Sequence of chain 1.A:
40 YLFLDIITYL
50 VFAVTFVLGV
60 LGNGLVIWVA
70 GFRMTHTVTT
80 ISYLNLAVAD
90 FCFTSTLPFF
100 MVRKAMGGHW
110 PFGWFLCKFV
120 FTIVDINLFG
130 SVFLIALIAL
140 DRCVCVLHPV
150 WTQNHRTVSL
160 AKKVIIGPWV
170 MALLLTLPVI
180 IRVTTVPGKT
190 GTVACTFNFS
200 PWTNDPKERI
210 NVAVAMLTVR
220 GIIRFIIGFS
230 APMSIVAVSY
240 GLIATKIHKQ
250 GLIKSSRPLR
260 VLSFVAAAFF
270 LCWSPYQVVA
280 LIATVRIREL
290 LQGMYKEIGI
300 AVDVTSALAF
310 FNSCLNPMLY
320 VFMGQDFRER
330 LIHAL

Binding-site contacts:
Ligand atom C1 contacts residue LEU83 of chain 1.A at 4.0 Å (hydrophobic).
Ligand atom C11 contacts residue ASN84 of chain 1.A at 3.5 Å.
Ligand atom C2 contacts residue CLR1 of chain 1.I at 4.5 Å.
Ligand atom C27 contacts residue ILE125 of chain 1.A at 4.1 Å (hydrophobic).
Ligand atom C15 contacts residue TRP168 of chain 1.A at 4.2 Å (hydrophobic).
Ligand atom C5 contacts residue ILE164 of chain 1.A at 3.9 Å (hydrophobic).
Ligand atom C4 contacts residue ILE164 of chain 1.A at 4.0 Å (hydrophobic).
Ligand atom C9 contacts residue ASN84 of chain 1.A at 3.5 Å.
Ligand atom C21 contacts residue VAL87 of chain 1.A at 3.7 Å (hydrophobic).
Ligand atom C8 contacts residue ILE164 of chain 1.A at 4.3 Å (hydrophobic).
Ligand atom C18 contacts residue CLR1 of chain 1.I at 3.6 Å.
Ligand atom C21 contacts residue TRP168 of chain 1.A at 3.8 Å (hydrophobic).
Ligand atom C17 contacts residue TRP168 of chain 1.A at 3.7 Å (hydrophobic).
Ligand atom C13 contacts residue TRP168 of chain 1.A at 4.4 Å (hydrophobic).
Ligand atom C4 contacts residue ILE80 of chain 1.A at 4.1 Å (hydrophobic).
Ligand atom C14 contacts residue TRP168 of chain 1.A at 4.2 Å (hydrophobic).
Ligand atom C27 contacts residue ILE122 of chain 1.A at 4.2 Å (hydrophobic).
Ligand atom C6 contacts residue ILE164 of chain 1.A at 3.9 Å (hydrophobic).
Ligand atom C3 contacts residue HIS75 of chain 1.A at 4.1 Å.
Ligand atom C14 contacts residue ASN84 of chain 1.A at 4.1 Å.
Ligand atom C12 contacts residue ASN84 of chain 1.A at 4.0 Å.
Ligand atom C1 contacts residue ILE80 of chain 1.A at 4.3 Å (hydrophobic).
Ligand atom C1 contacts residue ASN84 of chain 1.A at 3.6 Å.
Ligand atom C3 contacts residue LYS161 of chain 1.A at 3.7 Å.
Ligand atom C20 contacts residue TRP168 of chain 1.A at 4.4 Å (hydrophobic).
Ligand atom C10 contacts residue ASN84 of chain 1.A at 4.2 Å.
Ligand atom O1 contacts residue HIS75 of chain 1.A at 3.8 Å.
Ligand atom C7 contacts residue ILE164 of chain 1.A at 3.7 Å (hydrophobic).
Ligand atom C3 contacts residue ILE80 of chain 1.A at 3.8 Å (hydrophobic).
Ligand atom O1 contacts residue LYS161 of chain 1.A at 3.0 Å (salt-bridge).
Ligand atom C9 contacts residue ILE164 of chain 1.A at 4.1 Å (hydrophobic).
Ligand atom C11 contacts residue CLR1 of chain 1.I at 4.2 Å.
Ligand atom C21 contacts residue CLR1 of chain 1.I at 4.1 Å.
Ligand atom C16 contacts residue TRP168 of chain 1.A at 3.7 Å (hydrophobic).
Ligand atom C2 contacts residue ILE80 of chain 1.A at 4.1 Å (hydrophobic).
Ligand atom C4 contacts residue LYS161 of chain 1.A at 3.8 Å.
Ligand atom C2 contacts residue LEU83 of chain 1.A at 4.0 Å (hydrophobic).
Ligand atom C23 contacts residue TRP168 of chain 1.A at 3.8 Å (hydrophobic).
Ligand atom C19 contacts residue CLR1 of chain 1.I at 3.7 Å.
Ligand atom C2 contacts residue HIS75 of chain 1.A at 4.1 Å.

The protein below binds the small molecule below.
Small molecule (SMILES): CC(C)CCC[C@@H](C)[C@H]1CC[C@H]2[C@@H]3CC=C4C[C@@H](O)CC[C@]4(C)[C@H]3CC[C@]12C